Binding-site contacts:
Ligand atom C2 contacts residue ALA70 of chain 1.B at 4.4 Å (hydrophobic).
Ligand atom C4 contacts residue ASP274 of chain 1.B at 3.7 Å.
Ligand atom C6 contacts residue PHE220 of chain 1.B at 3.1 Å (hydrophobic).
Ligand atom N1 contacts residue PHE73 of chain 1.B at 3.6 Å.
Ligand atom N1 contacts residue PHE220 of chain 1.B at 3.4 Å.
Ligand atom C8 contacts residue TYR72 of chain 1.B at 3.5 Å (hydrophobic).
Ligand atom N9 contacts residue PHE220 of chain 1.B at 3.7 Å.
Ligand atom O6 contacts residue SER123 of chain 1.B at 4.0 Å.
Ligand atom N3 contacts residue ASP274 of chain 1.B at 4.0 Å.
Ligand atom N9 contacts residue TYR72 of chain 1.B at 3.3 Å.
Ligand atom C6 contacts residue TYR72 of chain 1.B at 4.3 Å (hydrophobic).
Ligand atom N9 contacts residue ARG195 of chain 1.B at 3.9 Å.
Ligand atom C6 contacts residue ARG189 of chain 1.B at 3.7 Å.
Ligand atom C8 contacts residue ARG195 of chain 1.B at 3.2 Å.
Ligand atom N7 contacts residue PHE220 of chain 1.B at 3.2 Å.
Ligand atom C5 contacts residue TYR72 of chain 1.B at 3.7 Å (hydrophobic).
Ligand atom C8 contacts residue ASP274 of chain 1.B at 3.7 Å.
Ligand atom N1 contacts residue ARG189 of chain 1.B at 3.9 Å.
Ligand atom C8 contacts residue THR191 of chain 1.B at 3.2 Å.
Ligand atom N7 contacts residue ARG195 of chain 1.B at 4.2 Å.
Ligand atom N3 contacts residue PHE220 of chain 1.B at 3.8 Å.
Ligand atom N9 contacts residue ASP274 of chain 1.B at 2.7 Å (salt-bridge).
Ligand atom O6 contacts residue THR191 of chain 1.B at 4.0 Å.
Ligand atom C2 contacts residue PHE73 of chain 1.B at 4.2 Å (hydrophobic).
Ligand atom N7 contacts residue TYR72 of chain 1.B at 3.6 Å.
Ligand atom N3 contacts residue TYR72 of chain 1.B at 3.4 Å.
Ligand atom C5 contacts residue PHE220 of chain 1.B at 3.4 Å (hydrophobic).
Ligand atom C8 contacts residue PHE220 of chain 1.B at 3.6 Å (hydrophobic).
Ligand atom C6 contacts residue THR191 of chain 1.B at 4.3 Å.
Ligand atom C6 contacts residue PHE73 of chain 1.B at 3.8 Å (hydrophobic).
Ligand atom N7 contacts residue THR191 of chain 1.B at 2.9 Å (h-bond).
Ligand atom C5 contacts residue THR191 of chain 1.B at 3.9 Å.
Ligand atom C4 contacts residue PHE220 of chain 1.B at 3.6 Å (hydrophobic).
Ligand atom C2 contacts residue PHE220 of chain 1.B at 3.5 Å (hydrophobic).
Ligand atom O6 contacts residue PHE73 of chain 1.B at 3.6 Å.
Ligand atom O6 contacts residue ARG189 of chain 1.B at 2.8 Å (salt-bridge).
Ligand atom C4 contacts residue TYR72 of chain 1.B at 3.4 Å (hydrophobic).
Ligand atom C2 contacts residue TYR72 of chain 1.B at 4.2 Å (hydrophobic).
Ligand atom O6 contacts residue PHE220 of chain 1.B at 3.2 Å.

A small-molecule ligand and the protein it binds are described below.
Small molecule (SMILES): O=c1[nH]cnc2nc[nH]c12

Sequence of chain 1.B:
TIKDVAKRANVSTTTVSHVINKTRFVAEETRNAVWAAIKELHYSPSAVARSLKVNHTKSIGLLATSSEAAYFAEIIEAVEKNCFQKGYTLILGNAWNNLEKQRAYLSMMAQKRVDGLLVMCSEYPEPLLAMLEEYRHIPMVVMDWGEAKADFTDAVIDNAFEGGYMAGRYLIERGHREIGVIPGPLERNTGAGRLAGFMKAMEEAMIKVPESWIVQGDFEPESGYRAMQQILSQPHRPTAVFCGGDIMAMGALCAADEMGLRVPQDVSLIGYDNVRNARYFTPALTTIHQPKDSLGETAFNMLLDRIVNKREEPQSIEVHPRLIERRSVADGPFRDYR